Binding-site contacts:
Ligand atom C3 contacts residue ASN109 of chain 1.A at 3.8 Å.
Ligand atom C8 contacts residue ASN109 of chain 1.A at 4.3 Å.
Ligand atom C5 contacts residue PHE144 of chain 1.A at 4.5 Å (hydrophobic).
Ligand atom N2 contacts residue VAL114 of chain 1.A at 4.1 Å.
Ligand atom C1 contacts residue VAL114 of chain 1.A at 3.9 Å (hydrophobic).
Ligand atom C3 contacts residue VAL114 of chain 1.A at 4.0 Å (hydrophobic).
Ligand atom O5 contacts residue ASN109 of chain 1.A at 2.5 Å (h-bond).
Ligand atom C7 contacts residue ASN112 of chain 1.A at 4.1 Å.
Ligand atom O7 contacts residue ASN112 of chain 1.A at 3.1 Å (h-bond).
Ligand atom C1 contacts residue ASN109 of chain 1.A at 1.4 Å.
Ligand atom N2 contacts residue ASN109 of chain 1.A at 2.9 Å (h-bond).
Ligand atom O6 contacts residue PHE144 of chain 1.A at 4.2 Å.
Ligand atom O7 contacts residue VAL158 of chain 1.A at 4.5 Å.
Ligand atom C6 contacts residue PHE144 of chain 1.A at 3.6 Å (hydrophobic).
Ligand atom C2 contacts residue VAL114 of chain 1.A at 4.2 Å (hydrophobic).
Ligand atom N2 contacts residue ASN112 of chain 1.A at 4.2 Å.
Ligand atom C4 contacts residue ASN109 of chain 1.A at 4.3 Å.
Ligand atom C2 contacts residue ASN109 of chain 1.A at 2.5 Å.
Ligand atom C5 contacts residue ASN109 of chain 1.A at 3.7 Å.
Ligand atom C7 contacts residue ASN109 of chain 1.A at 3.7 Å.

Sequence of chain 1.A:
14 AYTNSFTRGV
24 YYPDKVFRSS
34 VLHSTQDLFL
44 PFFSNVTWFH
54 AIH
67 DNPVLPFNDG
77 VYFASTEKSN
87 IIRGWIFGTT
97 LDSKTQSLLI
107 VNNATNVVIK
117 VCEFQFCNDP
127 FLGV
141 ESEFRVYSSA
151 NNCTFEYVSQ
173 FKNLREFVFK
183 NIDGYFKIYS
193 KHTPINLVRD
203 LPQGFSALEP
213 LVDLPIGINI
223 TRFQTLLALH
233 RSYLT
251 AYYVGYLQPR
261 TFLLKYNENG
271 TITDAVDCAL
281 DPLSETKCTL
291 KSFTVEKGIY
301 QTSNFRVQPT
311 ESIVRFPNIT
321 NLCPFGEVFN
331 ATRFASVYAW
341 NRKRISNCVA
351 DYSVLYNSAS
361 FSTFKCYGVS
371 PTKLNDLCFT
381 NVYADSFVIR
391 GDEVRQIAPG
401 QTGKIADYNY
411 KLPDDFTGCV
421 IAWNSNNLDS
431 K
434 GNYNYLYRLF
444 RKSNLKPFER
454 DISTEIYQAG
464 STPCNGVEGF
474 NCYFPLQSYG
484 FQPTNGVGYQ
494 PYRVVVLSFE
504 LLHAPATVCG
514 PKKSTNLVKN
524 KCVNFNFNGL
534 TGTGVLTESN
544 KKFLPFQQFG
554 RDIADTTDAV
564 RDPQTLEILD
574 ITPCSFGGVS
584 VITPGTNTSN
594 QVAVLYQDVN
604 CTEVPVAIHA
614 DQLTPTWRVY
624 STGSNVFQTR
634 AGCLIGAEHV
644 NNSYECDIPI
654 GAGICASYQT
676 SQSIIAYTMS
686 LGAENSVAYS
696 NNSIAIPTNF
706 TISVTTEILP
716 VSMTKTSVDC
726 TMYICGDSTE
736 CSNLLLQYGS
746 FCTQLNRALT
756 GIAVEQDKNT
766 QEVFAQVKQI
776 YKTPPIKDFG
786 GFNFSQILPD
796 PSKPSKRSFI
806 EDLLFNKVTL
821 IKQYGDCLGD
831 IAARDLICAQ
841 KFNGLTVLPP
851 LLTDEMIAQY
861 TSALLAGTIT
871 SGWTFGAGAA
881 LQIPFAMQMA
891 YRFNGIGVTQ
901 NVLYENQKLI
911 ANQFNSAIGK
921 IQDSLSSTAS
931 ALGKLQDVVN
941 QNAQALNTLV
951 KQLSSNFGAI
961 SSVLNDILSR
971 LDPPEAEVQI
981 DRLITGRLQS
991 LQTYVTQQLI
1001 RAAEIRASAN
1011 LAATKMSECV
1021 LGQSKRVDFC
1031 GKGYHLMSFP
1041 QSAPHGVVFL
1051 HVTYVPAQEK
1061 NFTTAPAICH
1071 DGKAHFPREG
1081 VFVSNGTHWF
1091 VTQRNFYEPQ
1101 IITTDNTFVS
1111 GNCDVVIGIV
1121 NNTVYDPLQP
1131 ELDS

A protein and the small-molecule ligand that binds it are described below.
Small molecule (SMILES): CC(=O)N[C@@H]1[C@@H](O)[C@H](O)[C@@H](CO)O[C@H]1O